Sequence of chain 1.XA:
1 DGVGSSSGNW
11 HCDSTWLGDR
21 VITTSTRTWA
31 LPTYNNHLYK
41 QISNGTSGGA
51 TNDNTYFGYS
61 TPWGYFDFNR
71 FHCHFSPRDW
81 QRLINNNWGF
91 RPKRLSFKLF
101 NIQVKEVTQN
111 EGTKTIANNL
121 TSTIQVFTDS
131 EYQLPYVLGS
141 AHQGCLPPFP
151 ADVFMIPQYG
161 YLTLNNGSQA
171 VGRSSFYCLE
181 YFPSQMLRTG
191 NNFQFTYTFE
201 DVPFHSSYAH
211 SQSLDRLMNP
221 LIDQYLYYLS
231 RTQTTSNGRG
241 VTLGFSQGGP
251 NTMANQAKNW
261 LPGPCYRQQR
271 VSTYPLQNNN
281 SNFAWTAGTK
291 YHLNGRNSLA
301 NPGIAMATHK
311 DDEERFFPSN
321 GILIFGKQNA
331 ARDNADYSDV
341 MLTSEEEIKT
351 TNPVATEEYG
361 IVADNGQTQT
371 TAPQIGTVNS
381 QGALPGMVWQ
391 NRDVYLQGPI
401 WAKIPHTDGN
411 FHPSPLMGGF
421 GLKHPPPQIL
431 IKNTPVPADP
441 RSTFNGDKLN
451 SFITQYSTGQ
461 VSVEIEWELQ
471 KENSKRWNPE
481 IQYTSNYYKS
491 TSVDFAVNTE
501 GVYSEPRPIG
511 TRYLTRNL

Binding-site contacts:
Ligand atom N6 contacts residue GLY419 of chain 1.XA at 3.5 Å (h-bond).
Ligand atom C8 contacts residue PRO203 of chain 1.XA at 4.2 Å (hydrophobic).
Ligand atom C3' contacts residue HIS412 of chain 1.XA at 4.0 Å.
Ligand atom N6 contacts residue PRO415 of chain 1.XA at 4.2 Å.
Ligand atom C6 contacts residue PRO203 of chain 1.XA at 4.3 Å (hydrophobic).
Ligand atom C4 contacts residue PRO203 of chain 1.XA at 4.2 Å (hydrophobic).
Ligand atom C2 contacts residue VAL202 of chain 1.XA at 4.2 Å (hydrophobic).
Ligand atom C2 contacts residue GLY421 of chain 1.XA at 3.4 Å.
Ligand atom C6 contacts residue GLY421 of chain 1.XA at 3.6 Å.
Ligand atom O3' contacts residue PRO413 of chain 1.XA at 4.2 Å.
Ligand atom N1 contacts residue GLY421 of chain 1.XA at 3.1 Å (h-bond).
Ligand atom C1' contacts residue PRO413 of chain 1.XA at 3.9 Å (hydrophobic).
Ligand atom C5 contacts residue PRO203 of chain 1.XA at 3.9 Å (hydrophobic).
Ligand atom N7 contacts residue PRO203 of chain 1.XA at 4.0 Å.
Ligand atom N1 contacts residue PRO413 of chain 1.XA at 3.5 Å (h-bond).
Ligand atom N6 contacts residue SER414 of chain 1.XA at 3.7 Å.
Ligand atom N9 contacts residue HIS412 of chain 1.XA at 4.3 Å.
Ligand atom N7 contacts residue ASN391 of chain 1.XA at 3.9 Å.
Ligand atom C6 contacts residue PRO413 of chain 1.XA at 3.8 Å (hydrophobic).
Ligand atom C4 contacts residue PRO413 of chain 1.XA at 4.0 Å (hydrophobic).
Ligand atom C5 contacts residue PRO413 of chain 1.XA at 4.0 Å (hydrophobic).
Ligand atom C6 contacts residue VAL202 of chain 1.XA at 4.2 Å (hydrophobic).
Ligand atom C2 contacts residue PRO413 of chain 1.XA at 3.5 Å (hydrophobic).
Ligand atom N6 contacts residue GLY421 of chain 1.XA at 3.3 Å (h-bond).
Ligand atom N9 contacts residue PRO203 of chain 1.XA at 4.4 Å.
Ligand atom C1' contacts residue HIS412 of chain 1.XA at 4.3 Å.
Ligand atom N3 contacts residue PRO413 of chain 1.XA at 3.8 Å.
Ligand atom N1 contacts residue PHE420 of chain 1.XA at 4.2 Å.
Ligand atom C2 contacts residue ILE404 of chain 1.XA at 4.4 Å (hydrophobic).
Ligand atom C2' contacts residue PRO413 of chain 1.XA at 3.8 Å (hydrophobic).
Ligand atom C2' contacts residue HIS412 of chain 1.XA at 3.1 Å.
Ligand atom N7 contacts residue SER414 of chain 1.XA at 3.6 Å.
Ligand atom N9 contacts residue PRO413 of chain 1.XA at 4.3 Å.
Ligand atom C8 contacts residue SER414 of chain 1.XA at 4.3 Å.
Ligand atom C5 contacts residue SER414 of chain 1.XA at 3.9 Å.
Ligand atom C8 contacts residue HIS412 of chain 1.XA at 3.4 Å.
Ligand atom C6 contacts residue SER414 of chain 1.XA at 4.0 Å.
Ligand atom N1 contacts residue VAL202 of chain 1.XA at 3.7 Å.
Ligand atom N7 contacts residue HIS412 of chain 1.XA at 4.1 Å.
Ligand atom N6 contacts residue PHE420 of chain 1.XA at 3.7 Å.

A protein and the small-molecule ligand that binds it are described below.
Small molecule (SMILES): Nc1ncnc2c1ncn2[C@H]1C[C@H](O)[C@@H](COP(=O)(O)O)O1